Binding-site contacts:
Ligand atom C7 contacts residue ASN169 of chain 1.C at 3.2 Å.
Ligand atom C6 contacts residue PHE168 of chain 1.C at 4.4 Å (hydrophobic).
Ligand atom C8 contacts residue SER531 of chain 1.B at 3.4 Å.
Ligand atom C2 contacts residue SER531 of chain 1.B at 3.3 Å.
Ligand atom C2 contacts residue ASN169 of chain 1.C at 2.5 Å.
Ligand atom O7 contacts residue ASN169 of chain 1.C at 3.1 Å (h-bond).
Ligand atom C1 contacts residue ASN169 of chain 1.C at 1.4 Å.
Ligand atom C1 contacts residue SER531 of chain 1.B at 3.9 Å.
Ligand atom N2 contacts residue SER531 of chain 1.B at 2.4 Å (h-bond).
Ligand atom O3 contacts residue SER531 of chain 1.B at 3.6 Å.
Ligand atom C3 contacts residue ASN169 of chain 1.C at 3.8 Å.
Ligand atom C7 contacts residue SER531 of chain 1.B at 3.3 Å.
Ligand atom C8 contacts residue VAL530 of chain 1.B at 3.9 Å (hydrophobic).
Ligand atom O7 contacts residue SER531 of chain 1.B at 4.5 Å.
Ligand atom C8 contacts residue ASN169 of chain 1.C at 4.4 Å.
Ligand atom O5 contacts residue PHE168 of chain 1.C at 4.2 Å.
Ligand atom C5 contacts residue ASN169 of chain 1.C at 3.7 Å.
Ligand atom N2 contacts residue ASN169 of chain 1.C at 3.0 Å (h-bond).
Ligand atom O5 contacts residue ASN169 of chain 1.C at 2.3 Å (h-bond).
Ligand atom C4 contacts residue ASN169 of chain 1.C at 4.2 Å.
Ligand atom C3 contacts residue SER531 of chain 1.B at 3.3 Å.

This protein binds this small molecule.
Small molecule (SMILES): CC(=O)N[C@@H]1[C@@H](O)[C@H](O)[C@@H](CO)O[C@H]1O

Sequence of chain 1.C:
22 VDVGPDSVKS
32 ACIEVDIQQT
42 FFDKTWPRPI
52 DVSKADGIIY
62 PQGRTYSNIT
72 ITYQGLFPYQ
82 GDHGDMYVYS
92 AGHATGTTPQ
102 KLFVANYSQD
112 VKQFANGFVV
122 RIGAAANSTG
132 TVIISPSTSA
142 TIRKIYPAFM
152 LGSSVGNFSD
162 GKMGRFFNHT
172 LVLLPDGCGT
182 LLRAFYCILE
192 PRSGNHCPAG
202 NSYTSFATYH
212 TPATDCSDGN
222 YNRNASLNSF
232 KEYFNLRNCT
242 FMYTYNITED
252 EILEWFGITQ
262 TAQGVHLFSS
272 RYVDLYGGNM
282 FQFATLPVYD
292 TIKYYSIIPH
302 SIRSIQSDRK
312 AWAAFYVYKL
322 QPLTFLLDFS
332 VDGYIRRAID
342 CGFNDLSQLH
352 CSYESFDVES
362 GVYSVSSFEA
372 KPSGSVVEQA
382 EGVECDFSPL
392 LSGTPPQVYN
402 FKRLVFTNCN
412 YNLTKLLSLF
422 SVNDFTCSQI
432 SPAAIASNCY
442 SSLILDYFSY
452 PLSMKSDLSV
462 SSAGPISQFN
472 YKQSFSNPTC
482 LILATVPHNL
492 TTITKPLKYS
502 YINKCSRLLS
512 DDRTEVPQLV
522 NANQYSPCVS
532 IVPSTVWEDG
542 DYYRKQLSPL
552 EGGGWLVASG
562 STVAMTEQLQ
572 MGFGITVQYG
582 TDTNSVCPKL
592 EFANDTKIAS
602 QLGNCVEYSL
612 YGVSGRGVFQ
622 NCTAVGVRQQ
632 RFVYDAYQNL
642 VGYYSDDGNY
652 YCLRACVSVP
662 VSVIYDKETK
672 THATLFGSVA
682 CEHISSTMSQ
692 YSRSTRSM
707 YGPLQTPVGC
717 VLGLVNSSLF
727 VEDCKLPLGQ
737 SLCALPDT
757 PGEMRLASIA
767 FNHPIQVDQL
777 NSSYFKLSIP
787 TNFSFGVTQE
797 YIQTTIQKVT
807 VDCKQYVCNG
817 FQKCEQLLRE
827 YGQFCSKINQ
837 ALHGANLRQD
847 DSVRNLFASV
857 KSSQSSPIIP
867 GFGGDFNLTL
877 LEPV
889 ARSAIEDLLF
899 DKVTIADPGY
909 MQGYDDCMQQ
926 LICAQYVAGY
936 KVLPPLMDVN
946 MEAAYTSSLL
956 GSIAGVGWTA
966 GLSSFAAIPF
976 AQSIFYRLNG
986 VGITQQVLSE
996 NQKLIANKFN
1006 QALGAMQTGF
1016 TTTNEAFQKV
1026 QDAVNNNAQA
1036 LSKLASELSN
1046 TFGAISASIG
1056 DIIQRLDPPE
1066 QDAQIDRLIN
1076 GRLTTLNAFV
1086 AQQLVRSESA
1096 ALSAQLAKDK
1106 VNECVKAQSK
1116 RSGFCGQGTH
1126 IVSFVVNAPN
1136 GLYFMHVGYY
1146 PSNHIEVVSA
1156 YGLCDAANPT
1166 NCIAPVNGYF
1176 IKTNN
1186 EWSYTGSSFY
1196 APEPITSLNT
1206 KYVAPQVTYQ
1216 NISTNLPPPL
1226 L

Sequence of chain 1.B:
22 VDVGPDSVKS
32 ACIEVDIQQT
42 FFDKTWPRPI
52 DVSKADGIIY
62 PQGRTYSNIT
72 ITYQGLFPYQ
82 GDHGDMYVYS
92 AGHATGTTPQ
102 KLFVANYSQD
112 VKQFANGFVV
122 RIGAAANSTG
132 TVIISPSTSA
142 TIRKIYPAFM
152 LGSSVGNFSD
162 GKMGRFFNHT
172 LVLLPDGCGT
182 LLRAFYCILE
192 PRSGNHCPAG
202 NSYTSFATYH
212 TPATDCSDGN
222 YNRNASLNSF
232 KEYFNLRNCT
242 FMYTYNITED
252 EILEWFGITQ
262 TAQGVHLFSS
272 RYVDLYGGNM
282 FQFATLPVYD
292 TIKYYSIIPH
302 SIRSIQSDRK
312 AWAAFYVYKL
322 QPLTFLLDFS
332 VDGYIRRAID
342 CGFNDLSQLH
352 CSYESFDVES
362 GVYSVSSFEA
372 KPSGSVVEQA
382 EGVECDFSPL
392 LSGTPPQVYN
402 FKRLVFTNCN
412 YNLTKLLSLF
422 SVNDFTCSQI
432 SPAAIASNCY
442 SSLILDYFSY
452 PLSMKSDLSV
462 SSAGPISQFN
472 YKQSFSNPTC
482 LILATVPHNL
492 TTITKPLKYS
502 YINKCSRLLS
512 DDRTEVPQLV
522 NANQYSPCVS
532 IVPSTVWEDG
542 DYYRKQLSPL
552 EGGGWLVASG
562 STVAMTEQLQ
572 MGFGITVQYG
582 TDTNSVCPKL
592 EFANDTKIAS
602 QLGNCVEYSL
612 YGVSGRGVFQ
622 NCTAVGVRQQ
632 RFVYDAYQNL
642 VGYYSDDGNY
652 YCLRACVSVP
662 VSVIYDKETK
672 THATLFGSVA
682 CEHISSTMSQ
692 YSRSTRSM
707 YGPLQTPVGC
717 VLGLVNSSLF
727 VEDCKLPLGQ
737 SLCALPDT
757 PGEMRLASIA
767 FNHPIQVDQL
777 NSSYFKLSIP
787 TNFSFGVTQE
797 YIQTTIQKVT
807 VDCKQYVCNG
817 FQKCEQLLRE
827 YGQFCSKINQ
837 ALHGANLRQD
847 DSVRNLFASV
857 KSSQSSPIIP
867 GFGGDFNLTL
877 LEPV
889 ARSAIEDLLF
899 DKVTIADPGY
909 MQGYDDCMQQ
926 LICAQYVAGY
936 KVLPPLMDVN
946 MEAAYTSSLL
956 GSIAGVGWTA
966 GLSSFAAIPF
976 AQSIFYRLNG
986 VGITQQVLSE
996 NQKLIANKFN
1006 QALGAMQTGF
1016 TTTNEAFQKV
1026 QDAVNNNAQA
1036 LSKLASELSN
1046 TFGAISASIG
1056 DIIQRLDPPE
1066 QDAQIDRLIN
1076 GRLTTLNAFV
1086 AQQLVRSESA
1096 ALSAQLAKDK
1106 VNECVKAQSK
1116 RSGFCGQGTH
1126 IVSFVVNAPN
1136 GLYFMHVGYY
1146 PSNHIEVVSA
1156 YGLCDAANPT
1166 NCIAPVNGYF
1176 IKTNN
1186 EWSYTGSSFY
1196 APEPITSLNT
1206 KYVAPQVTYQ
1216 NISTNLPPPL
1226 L